Binding-site contacts:
Ligand atom N7 contacts residue THR58 of chain 2.A at 2.0 Å.
Ligand atom DAC contacts residue GLN229 of chain 1.A at 2.0 Å.
Ligand atom O2 contacts residue ARG177 of chain 1.A at 2.0 Å.
Ligand atom C8 contacts residue PHE160 of chain 1.A at 3.5 Å (hydrophobic).
Ligand atom C2 contacts residue ASN255 of chain 1.A at 3.4 Å.
Ligand atom C5 contacts residue THR58 of chain 2.A at 3.1 Å.
Ligand atom N1 contacts residue GLN229 of chain 1.A at 3.0 Å (h-bond).
Ligand atom N7 contacts residue PHE160 of chain 1.A at 3.5 Å.
Ligand atom N1 contacts residue PHE160 of chain 1.A at 3.6 Å.
Ligand atom DAB contacts residue PHE160 of chain 1.A at 3.6 Å.
Ligand atom C2 contacts residue VAL228 of chain 1.A at 3.1 Å (hydrophobic).
Ligand atom DAA contacts residue LEU171 of chain 1.A at 2.7 Å.
Ligand atom O2 contacts residue VAL228 of chain 1.A at 2.1 Å.
Ligand atom C8 contacts residue THR58 of chain 2.A at 2.8 Å.
Ligand atom O6 contacts residue ILE55 of chain 2.A at 3.5 Å.
Ligand atom N9 contacts residue ARG177 of chain 1.A at 3.2 Å.
Ligand atom C6 contacts residue GLN229 of chain 1.A at 3.0 Å.
Ligand atom DAA contacts residue ASP59 of chain 2.A at 2.5 Å.
Ligand atom N7 contacts residue ALA57 of chain 2.A at 3.6 Å.
Ligand atom DAB contacts residue ARG177 of chain 1.A at 2.9 Å.
Ligand atom C4 contacts residue ASN255 of chain 1.A at 3.4 Å.
Ligand atom DAB contacts residue LEU171 of chain 1.A at 3.6 Å.
Ligand atom O6 contacts residue GLN229 of chain 1.A at 2.1 Å.
Ligand atom O2 contacts residue SER227 of chain 1.A at 3.5 Å.
Ligand atom N3 contacts residue ARG177 of chain 1.A at 2.1 Å.
Ligand atom C8 contacts residue ASP59 of chain 2.A at 3.0 Å.
Ligand atom N1 contacts residue VAL228 of chain 1.A at 3.5 Å.
Ligand atom O8 contacts residue ASP59 of chain 2.A at 2.0 Å.
Ligand atom O8 contacts residue ALA57 of chain 2.A at 3.3 Å.
Ligand atom O8 contacts residue THR58 of chain 2.A at 2.9 Å.
Ligand atom C2 contacts residue ARG177 of chain 1.A at 2.6 Å.
Ligand atom C4 contacts residue PHE160 of chain 1.A at 3.3 Å (hydrophobic).
Ligand atom N7 contacts residue ASP59 of chain 2.A at 3.5 Å.
Ligand atom N9 contacts residue PHE160 of chain 1.A at 3.4 Å.
Ligand atom O8 contacts residue LEU171 of chain 1.A at 3.2 Å.
Ligand atom C6 contacts residue PHE160 of chain 1.A at 3.4 Å (hydrophobic).
Ligand atom C5 contacts residue PHE160 of chain 1.A at 3.3 Å (hydrophobic).
Ligand atom C4 contacts residue ARG177 of chain 1.A at 3.0 Å.
Ligand atom N3 contacts residue ASN255 of chain 1.A at 2.9 Å.
Ligand atom DAC contacts residue VAL228 of chain 1.A at 3.1 Å.

This small molecule binds to this protein.
Small molecule (SMILES): O=c1[nH]c(=O)c2nc(O)[nH]c2[nH]1

Sequence of chain 2.A:
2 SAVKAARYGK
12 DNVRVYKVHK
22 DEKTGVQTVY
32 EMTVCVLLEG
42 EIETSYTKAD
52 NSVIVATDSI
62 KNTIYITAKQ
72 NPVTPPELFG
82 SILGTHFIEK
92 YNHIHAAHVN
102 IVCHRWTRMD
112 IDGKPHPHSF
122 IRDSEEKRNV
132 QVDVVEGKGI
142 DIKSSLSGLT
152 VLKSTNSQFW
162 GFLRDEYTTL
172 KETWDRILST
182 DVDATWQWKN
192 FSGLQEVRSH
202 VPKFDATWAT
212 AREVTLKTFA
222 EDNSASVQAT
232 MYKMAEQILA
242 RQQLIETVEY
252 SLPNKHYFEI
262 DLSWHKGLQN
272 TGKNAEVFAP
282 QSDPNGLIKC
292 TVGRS

Sequence of chain 1.A:
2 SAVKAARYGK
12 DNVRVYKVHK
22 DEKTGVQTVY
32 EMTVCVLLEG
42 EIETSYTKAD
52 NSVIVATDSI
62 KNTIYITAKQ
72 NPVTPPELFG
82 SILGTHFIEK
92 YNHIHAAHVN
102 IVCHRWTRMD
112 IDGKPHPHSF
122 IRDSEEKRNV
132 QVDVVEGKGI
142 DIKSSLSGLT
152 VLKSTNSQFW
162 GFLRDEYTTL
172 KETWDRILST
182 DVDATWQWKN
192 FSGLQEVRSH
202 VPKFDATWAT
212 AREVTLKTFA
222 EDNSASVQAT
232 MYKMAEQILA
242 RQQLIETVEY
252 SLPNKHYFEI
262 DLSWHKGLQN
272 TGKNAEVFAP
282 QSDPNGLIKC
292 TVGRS